Binding-site contacts:
Ligand atom C1 contacts residue ASN265 of chain 1.C at 1.4 Å.
Ligand atom O3 contacts residue GLN263 of chain 1.C at 4.5 Å.
Ligand atom C6 contacts residue ARG412 of chain 1.C at 3.8 Å.
Ligand atom O5 contacts residue ARG412 of chain 1.C at 3.0 Å (salt-bridge).
Ligand atom C5 contacts residue ASN265 of chain 1.C at 3.6 Å.
Ligand atom O5 contacts residue ASN265 of chain 1.C at 2.4 Å (h-bond).
Ligand atom C1 contacts residue GLN263 of chain 1.C at 3.5 Å.
Ligand atom C7 contacts residue ASN265 of chain 1.C at 3.3 Å.
Ligand atom C8 contacts residue SER303 of chain 1.C at 3.5 Å.
Ligand atom C8 contacts residue GLN263 of chain 1.C at 3.5 Å.
Ligand atom C5 contacts residue ARG412 of chain 1.C at 4.0 Å.
Ligand atom N2 contacts residue GLN263 of chain 1.C at 3.4 Å (h-bond).
Ligand atom N2 contacts residue ASN265 of chain 1.C at 2.8 Å (h-bond).
Ligand atom C3 contacts residue ASN265 of chain 1.C at 3.6 Å.
Ligand atom C4 contacts residue ASN265 of chain 1.C at 4.2 Å.
Ligand atom C1 contacts residue ARG412 of chain 1.C at 4.0 Å.
Ligand atom C8 contacts residue ASN265 of chain 1.C at 3.9 Å.
Ligand atom O7 contacts residue ASN265 of chain 1.C at 3.5 Å (h-bond).
Ligand atom C2 contacts residue ASN265 of chain 1.C at 2.4 Å.
Ligand atom C1 contacts residue VAL414 of chain 1.C at 4.4 Å (hydrophobic).
Ligand atom C3 contacts residue GLN263 of chain 1.C at 3.7 Å.
Ligand atom C8 contacts residue VAL302 of chain 1.C at 4.2 Å (hydrophobic).
Ligand atom O7 contacts residue ASN301 of chain 1.C at 4.5 Å.
Ligand atom C2 contacts residue GLN263 of chain 1.C at 3.8 Å.
Ligand atom O6 contacts residue ARG412 of chain 1.C at 3.0 Å (salt-bridge).

The small molecule below binds the protein below.
Small molecule (SMILES): CC(=O)N[C@H]1[C@H](O[C@H]2[C@H](O)[C@@H](NC(C)=O)CO[C@@H]2CO)O[C@H](CO)[C@@H](O)[C@@H]1O

Sequence of chain 1.C:
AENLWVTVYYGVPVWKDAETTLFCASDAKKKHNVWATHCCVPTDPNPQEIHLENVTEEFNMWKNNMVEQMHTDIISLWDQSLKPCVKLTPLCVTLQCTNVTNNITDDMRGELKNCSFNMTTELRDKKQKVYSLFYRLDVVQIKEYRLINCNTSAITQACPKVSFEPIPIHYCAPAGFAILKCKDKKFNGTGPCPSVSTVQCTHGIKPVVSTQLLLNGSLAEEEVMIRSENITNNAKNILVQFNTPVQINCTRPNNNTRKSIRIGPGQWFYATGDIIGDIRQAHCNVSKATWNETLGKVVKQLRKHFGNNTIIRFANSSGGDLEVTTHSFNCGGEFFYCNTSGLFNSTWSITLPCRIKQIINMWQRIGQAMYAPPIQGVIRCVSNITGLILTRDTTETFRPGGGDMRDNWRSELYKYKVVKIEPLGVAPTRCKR